Sequence of chain 1.C:
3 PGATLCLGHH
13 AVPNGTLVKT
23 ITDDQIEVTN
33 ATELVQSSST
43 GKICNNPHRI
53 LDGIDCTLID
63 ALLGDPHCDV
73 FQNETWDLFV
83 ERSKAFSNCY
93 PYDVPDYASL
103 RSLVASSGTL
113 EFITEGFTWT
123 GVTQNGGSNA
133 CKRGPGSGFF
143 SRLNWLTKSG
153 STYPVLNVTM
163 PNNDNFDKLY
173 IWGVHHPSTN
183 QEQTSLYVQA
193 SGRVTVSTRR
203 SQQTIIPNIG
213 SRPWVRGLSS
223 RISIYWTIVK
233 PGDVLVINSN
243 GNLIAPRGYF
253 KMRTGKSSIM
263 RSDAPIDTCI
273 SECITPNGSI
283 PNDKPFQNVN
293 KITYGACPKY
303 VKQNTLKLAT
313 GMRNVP

A small-molecule ligand and the protein it binds are described below.
Small molecule (SMILES): CC(=O)N[C@H]1[C@H](O[C@H]2[C@H](O)[C@@H](NC(C)=O)CO[C@@H]2CO)O[C@H](CO)[C@@H](O)[C@@H]1O

Sequence of chain 1.A:
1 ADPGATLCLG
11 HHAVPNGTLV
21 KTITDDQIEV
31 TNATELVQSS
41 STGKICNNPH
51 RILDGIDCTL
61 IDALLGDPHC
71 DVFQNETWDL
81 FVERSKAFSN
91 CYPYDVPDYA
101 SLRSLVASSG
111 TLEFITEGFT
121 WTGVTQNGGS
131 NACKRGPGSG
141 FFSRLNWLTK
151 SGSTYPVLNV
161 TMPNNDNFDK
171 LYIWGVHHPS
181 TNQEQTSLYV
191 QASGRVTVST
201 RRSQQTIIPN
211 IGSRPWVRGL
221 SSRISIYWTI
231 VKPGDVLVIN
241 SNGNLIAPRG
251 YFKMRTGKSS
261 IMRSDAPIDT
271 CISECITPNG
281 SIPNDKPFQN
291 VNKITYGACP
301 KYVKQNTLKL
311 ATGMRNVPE

Binding-site contacts:
Ligand atom O4 contacts residue TRP216 of chain 1.C at 4.3 Å.
Ligand atom C2 contacts residue ASN159 of chain 1.A at 2.5 Å.
Ligand atom O6 contacts residue VAL238 of chain 1.A at 3.8 Å.
Ligand atom C3 contacts residue ASN159 of chain 1.A at 3.8 Å.
Ligand atom C7 contacts residue SER213 of chain 1.C at 4.0 Å.
Ligand atom O5 contacts residue THR161 of chain 1.A at 3.9 Å.
Ligand atom C7 contacts residue TRP216 of chain 1.C at 4.0 Å (hydrophobic).
Ligand atom C2 contacts residue TRP216 of chain 1.C at 4.3 Å (hydrophobic).
Ligand atom O7 contacts residue PRO215 of chain 1.C at 3.8 Å.
Ligand atom C8 contacts residue SER213 of chain 1.C at 3.8 Å.
Ligand atom N2 contacts residue ASN159 of chain 1.A at 2.9 Å (h-bond).
Ligand atom O3 contacts residue TRP216 of chain 1.C at 4.0 Å.
Ligand atom C6 contacts residue TRP216 of chain 1.C at 4.3 Å (hydrophobic).
Ligand atom O7 contacts residue TRP216 of chain 1.C at 2.9 Å (h-bond).
Ligand atom C5 contacts residue ASN159 of chain 1.A at 3.7 Å.
Ligand atom C1 contacts residue SER213 of chain 1.C at 3.9 Å.
Ligand atom O7 contacts residue ASN159 of chain 1.A at 3.1 Å (h-bond).
Ligand atom C4 contacts residue TRP216 of chain 1.C at 4.0 Å (hydrophobic).
Ligand atom O5 contacts residue TRP216 of chain 1.C at 4.4 Å.
Ligand atom C2 contacts residue SER213 of chain 1.C at 4.2 Å.
Ligand atom C7 contacts residue ASN159 of chain 1.A at 3.2 Å.
Ligand atom C6 contacts residue THR161 of chain 1.A at 3.0 Å.
Ligand atom O6 contacts residue THR161 of chain 1.A at 2.9 Å (h-bond).
Ligand atom C5 contacts residue THR161 of chain 1.A at 4.0 Å.
Ligand atom C1 contacts residue ASN159 of chain 1.A at 1.4 Å.
Ligand atom N2 contacts residue SER213 of chain 1.C at 3.4 Å (h-bond).
Ligand atom C8 contacts residue TRP216 of chain 1.C at 4.5 Å (hydrophobic).
Ligand atom C8 contacts residue ASN159 of chain 1.A at 4.4 Å.
Ligand atom O5 contacts residue ASN159 of chain 1.A at 2.4 Å (h-bond).
Ligand atom C4 contacts residue ASN159 of chain 1.A at 4.2 Å.